Binding-site contacts:
Ligand atom O4' contacts residue PRO631 of chain 2.G at 3.8 Å.
Ligand atom O5' contacts residue PRO631 of chain 2.G at 4.1 Å.
Ligand atom C6 contacts residue PRO631 of chain 2.G at 4.0 Å (hydrophobic).
Ligand atom C8 contacts residue HIS630 of chain 2.G at 3.4 Å.
Ligand atom O2P contacts residue PHE629 of chain 2.G at 4.0 Å.
Ligand atom N6 contacts residue SER632 of chain 2.G at 3.9 Å.
Ligand atom C6 contacts residue SER632 of chain 2.G at 4.3 Å.
Ligand atom N6 contacts residue PHE638 of chain 2.G at 3.8 Å.
Ligand atom C5 contacts residue SER632 of chain 2.G at 4.3 Å.
Ligand atom C1' contacts residue HIS630 of chain 2.G at 4.0 Å.
Ligand atom N6 contacts residue VAL418 of chain 2.G at 3.6 Å.
Ligand atom N7 contacts residue HIS630 of chain 2.G at 4.1 Å.
Ligand atom N9 contacts residue PRO419 of chain 2.G at 4.2 Å.
Ligand atom C6 contacts residue PRO419 of chain 2.G at 4.4 Å (hydrophobic).
Ligand atom O2P contacts residue HIS628 of chain 2.G at 4.3 Å.
Ligand atom O2P contacts residue PRO631 of chain 2.G at 3.8 Å.
Ligand atom O4' contacts residue HIS630 of chain 2.G at 4.4 Å.
Ligand atom C6 contacts residue VAL418 of chain 2.G at 3.8 Å (hydrophobic).
Ligand atom N6 contacts residue PRO631 of chain 2.G at 3.9 Å.
Ligand atom C2' contacts residue PRO419 of chain 2.G at 4.0 Å (hydrophobic).
Ligand atom N1 contacts residue ILE622 of chain 2.G at 4.4 Å.
Ligand atom N6 contacts residue GLY637 of chain 2.G at 4.1 Å.
Ligand atom N3 contacts residue PRO419 of chain 2.G at 4.3 Å.
Ligand atom N6 contacts residue GLY639 of chain 2.G at 2.8 Å (h-bond).
Ligand atom O5' contacts residue PHE629 of chain 2.G at 4.2 Å.
Ligand atom N9 contacts residue HIS630 of chain 2.G at 4.2 Å.
Ligand atom N1 contacts residue VAL418 of chain 2.G at 3.8 Å.
Ligand atom C8 contacts residue PRO419 of chain 2.G at 4.3 Å (hydrophobic).
Ligand atom C2 contacts residue GLY639 of chain 2.G at 3.7 Å.
Ligand atom N1 contacts residue PRO631 of chain 2.G at 4.2 Å.
Ligand atom C2 contacts residue PRO419 of chain 2.G at 4.4 Å (hydrophobic).
Ligand atom C6 contacts residue GLY639 of chain 2.G at 3.7 Å.
Ligand atom C4 contacts residue PRO631 of chain 2.G at 4.4 Å (hydrophobic).
Ligand atom N7 contacts residue PRO419 of chain 2.G at 4.4 Å.
Ligand atom N6 contacts residue PRO633 of chain 2.G at 4.2 Å.
Ligand atom C5 contacts residue PRO419 of chain 2.G at 4.2 Å (hydrophobic).
Ligand atom C5 contacts residue PRO631 of chain 2.G at 4.4 Å (hydrophobic).
Ligand atom N7 contacts residue SER632 of chain 2.G at 3.8 Å.
Ligand atom C4 contacts residue PRO419 of chain 2.G at 4.2 Å (hydrophobic).
Ligand atom N1 contacts residue GLY639 of chain 2.G at 2.9 Å (h-bond).

Sequence of chain 2.G:
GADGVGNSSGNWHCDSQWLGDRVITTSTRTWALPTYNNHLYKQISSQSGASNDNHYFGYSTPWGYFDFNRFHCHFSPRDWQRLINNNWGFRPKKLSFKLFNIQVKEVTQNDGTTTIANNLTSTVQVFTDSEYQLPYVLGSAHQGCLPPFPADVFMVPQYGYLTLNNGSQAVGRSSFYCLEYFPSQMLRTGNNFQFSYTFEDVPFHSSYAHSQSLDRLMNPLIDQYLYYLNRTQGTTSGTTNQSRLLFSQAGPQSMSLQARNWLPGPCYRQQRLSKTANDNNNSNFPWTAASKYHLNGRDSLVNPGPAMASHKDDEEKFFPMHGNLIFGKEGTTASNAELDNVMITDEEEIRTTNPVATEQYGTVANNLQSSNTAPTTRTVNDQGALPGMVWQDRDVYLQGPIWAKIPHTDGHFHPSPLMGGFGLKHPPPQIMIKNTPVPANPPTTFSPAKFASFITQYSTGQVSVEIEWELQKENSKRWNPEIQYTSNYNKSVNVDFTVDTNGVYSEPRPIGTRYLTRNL

This small molecule binds to this protein.
Small molecule (SMILES): Nc1ncnc2c1ncn2[C@H]1C[C@H](O)[C@@H](COP(=O)(O)O)O1